This protein binds this small molecule.
Small molecule (SMILES): CC(=O)N[C@@H]1[C@@H](O)[C@H](O)[C@@H](CO)O[C@H]1O

Binding-site contacts:
Ligand atom C3 contacts residue ASN61 of chain 1.A at 3.9 Å.
Ligand atom C5 contacts residue ASN61 of chain 1.A at 3.7 Å.
Ligand atom C2 contacts residue ASN61 of chain 1.A at 2.5 Å.
Ligand atom O5 contacts residue ASN61 of chain 1.A at 2.3 Å (h-bond).
Ligand atom O7 contacts residue ASN61 of chain 1.A at 2.9 Å (h-bond).
Ligand atom C7 contacts residue ASN61 of chain 1.A at 3.2 Å.
Ligand atom N2 contacts residue ASN61 of chain 1.A at 3.1 Å (h-bond).
Ligand atom C1 contacts residue ASN61 of chain 1.A at 1.6 Å.
Ligand atom C4 contacts residue ASN61 of chain 1.A at 4.2 Å.
Ligand atom C8 contacts residue PHE59 of chain 1.A at 4.1 Å (hydrophobic).

Sequence of chain 1.A:
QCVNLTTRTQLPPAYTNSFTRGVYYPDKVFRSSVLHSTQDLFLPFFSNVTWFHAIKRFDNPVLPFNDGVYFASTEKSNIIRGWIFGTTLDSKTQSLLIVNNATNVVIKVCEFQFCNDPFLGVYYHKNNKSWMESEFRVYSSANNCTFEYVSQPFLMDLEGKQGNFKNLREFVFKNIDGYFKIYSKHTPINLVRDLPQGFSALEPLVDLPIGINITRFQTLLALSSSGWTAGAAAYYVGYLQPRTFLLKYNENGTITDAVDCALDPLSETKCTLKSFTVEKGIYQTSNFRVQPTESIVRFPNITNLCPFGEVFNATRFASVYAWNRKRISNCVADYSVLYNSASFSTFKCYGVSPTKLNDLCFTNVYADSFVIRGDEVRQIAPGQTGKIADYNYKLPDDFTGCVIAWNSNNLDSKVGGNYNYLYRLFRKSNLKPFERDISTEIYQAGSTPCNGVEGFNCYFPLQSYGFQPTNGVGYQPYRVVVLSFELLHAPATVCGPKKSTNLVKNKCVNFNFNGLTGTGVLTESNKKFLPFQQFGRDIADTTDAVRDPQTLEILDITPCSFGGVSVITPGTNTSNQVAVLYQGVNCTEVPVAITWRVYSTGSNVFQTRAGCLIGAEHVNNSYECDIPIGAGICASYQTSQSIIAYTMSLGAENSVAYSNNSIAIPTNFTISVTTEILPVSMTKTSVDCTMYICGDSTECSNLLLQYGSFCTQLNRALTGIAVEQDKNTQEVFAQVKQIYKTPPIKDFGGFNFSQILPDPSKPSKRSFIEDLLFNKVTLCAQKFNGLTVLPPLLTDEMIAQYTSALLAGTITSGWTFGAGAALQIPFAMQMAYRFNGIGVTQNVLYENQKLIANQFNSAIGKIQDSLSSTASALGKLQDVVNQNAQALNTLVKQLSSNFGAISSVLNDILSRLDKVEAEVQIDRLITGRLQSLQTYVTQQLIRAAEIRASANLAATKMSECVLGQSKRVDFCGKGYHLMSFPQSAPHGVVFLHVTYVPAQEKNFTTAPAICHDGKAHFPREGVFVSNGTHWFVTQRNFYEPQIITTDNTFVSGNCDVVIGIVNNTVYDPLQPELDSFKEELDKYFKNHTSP